Binding-site contacts:
Ligand atom O7 contacts residue TRP55 of chain 1.C at 3.1 Å.
Ligand atom O3 contacts residue GLY65 of chain 1.C at 3.4 Å (h-bond).
Ligand atom N2 contacts residue ASN214 of chain 1.A at 2.8 Å (h-bond).
Ligand atom C3 contacts residue ALA71 of chain 1.C at 3.4 Å (hydrophobic).
Ligand atom C6 contacts residue SER57 of chain 1.C at 3.7 Å.
Ligand atom C1 contacts residue ASN214 of chain 1.A at 1.4 Å.
Ligand atom C3 contacts residue ASP73 of chain 1.C at 3.6 Å.
Ligand atom O7 contacts residue ASN214 of chain 1.A at 3.5 Å (h-bond).
Ligand atom C7 contacts residue ASP73 of chain 1.C at 3.2 Å.
Ligand atom C1 contacts residue VAL72 of chain 1.C at 3.7 Å (hydrophobic).
Ligand atom O3 contacts residue THR19 of chain 1.C at 3.3 Å.
Ligand atom C6 contacts residue LEU68 of chain 1.C at 3.3 Å (hydrophobic).
Ligand atom O5 contacts residue SER70 of chain 1.C at 3.8 Å.
Ligand atom N2 contacts residue ASP73 of chain 1.C at 3.1 Å (salt-bridge).
Ligand atom O6 contacts residue ASP73 of chain 1.C at 2.4 Å (salt-bridge).
Ligand atom C2 contacts residue ASN214 of chain 1.A at 2.4 Å.
Ligand atom O5 contacts residue VAL72 of chain 1.C at 3.5 Å.
Ligand atom O6 contacts residue SER83 of chain 1.C at 3.3 Å (h-bond).
Ligand atom O6 contacts residue ILE69 of chain 1.C at 2.5 Å (h-bond).
Ligand atom C4 contacts residue VAL67 of chain 1.C at 3.3 Å (hydrophobic).
Ligand atom O6 contacts residue LEU68 of chain 1.C at 3.3 Å.
Ligand atom C3 contacts residue ASN214 of chain 1.A at 3.8 Å.
Ligand atom C5 contacts residue VAL67 of chain 1.C at 3.7 Å (hydrophobic).
Ligand atom O5 contacts residue ASN214 of chain 1.A at 2.4 Å (h-bond).
Ligand atom O4 contacts residue GLU85 of chain 1.C at 3.2 Å (salt-bridge).
Ligand atom O4 contacts residue VAL67 of chain 1.C at 2.2 Å (h-bond).
Ligand atom O6 contacts residue SER57 of chain 1.C at 3.6 Å.
Ligand atom O5 contacts residue SER57 of chain 1.C at 3.5 Å (h-bond).
Ligand atom C6 contacts residue ASP73 of chain 1.C at 3.2 Å.
Ligand atom C5 contacts residue ASN214 of chain 1.A at 3.7 Å.
Ligand atom O3 contacts residue ASP73 of chain 1.C at 2.7 Å (salt-bridge).
Ligand atom C6 contacts residue VAL67 of chain 1.C at 3.2 Å (hydrophobic).
Ligand atom C8 contacts residue ASP73 of chain 1.C at 3.3 Å.
Ligand atom O4 contacts residue SER70 of chain 1.C at 3.5 Å.
Ligand atom C7 contacts residue ASN214 of chain 1.A at 3.3 Å.
Ligand atom C6 contacts residue ILE69 of chain 1.C at 3.2 Å (hydrophobic).
Ligand atom C5 contacts residue VAL72 of chain 1.C at 3.5 Å (hydrophobic).
Ligand atom C6 contacts residue VAL72 of chain 1.C at 3.6 Å (hydrophobic).
Ligand atom O6 contacts residue ILE81 of chain 1.C at 3.5 Å.
Ligand atom O4 contacts residue LEU68 of chain 1.C at 2.9 Å.

Sequence of chain 1.A:
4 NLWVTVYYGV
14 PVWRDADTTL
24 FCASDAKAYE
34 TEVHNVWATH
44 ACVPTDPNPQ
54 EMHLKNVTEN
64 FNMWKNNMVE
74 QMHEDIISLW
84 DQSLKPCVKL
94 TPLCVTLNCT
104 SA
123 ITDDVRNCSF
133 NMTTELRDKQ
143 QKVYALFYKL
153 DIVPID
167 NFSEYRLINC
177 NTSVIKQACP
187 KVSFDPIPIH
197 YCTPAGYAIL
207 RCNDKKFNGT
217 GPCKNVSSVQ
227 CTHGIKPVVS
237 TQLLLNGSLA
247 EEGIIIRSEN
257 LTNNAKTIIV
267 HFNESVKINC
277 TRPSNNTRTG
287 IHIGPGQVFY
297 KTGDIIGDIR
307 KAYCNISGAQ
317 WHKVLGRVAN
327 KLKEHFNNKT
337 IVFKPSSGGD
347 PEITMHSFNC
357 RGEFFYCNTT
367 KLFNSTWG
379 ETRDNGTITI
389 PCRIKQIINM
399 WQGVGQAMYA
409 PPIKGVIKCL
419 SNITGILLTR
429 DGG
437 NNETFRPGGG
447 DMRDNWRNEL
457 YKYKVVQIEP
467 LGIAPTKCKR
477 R

Sequence of chain 1.C:
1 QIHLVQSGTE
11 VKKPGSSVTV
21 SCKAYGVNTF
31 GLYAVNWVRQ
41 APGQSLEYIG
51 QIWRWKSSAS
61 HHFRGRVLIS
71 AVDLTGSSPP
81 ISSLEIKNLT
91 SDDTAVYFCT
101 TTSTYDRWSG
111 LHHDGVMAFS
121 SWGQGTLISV

A protein and the small-molecule ligand that binds it are described below.
Small molecule (SMILES): CC(=O)N[C@H]1[C@H](O[C@H]2[C@H](O)[C@@H](NC(C)=O)CO[C@@H]2CO)O[C@H](CO)[C@@H](O[C@@H]2O[C@H](CO[C@H]3O[C@H](CO[C@H]4O[C@H](CO)[C@@H](O)[C@H](O)[C@@H]4O[C@H]4O[C@H](CO)[C@@H](O)[C@H](O)[C@@H]4O)[C@@H](O)[C@H](O)[C@@H]3O)[C@@H](O)[C@H](O[C@H]3O[C@H](CO)[C@@H](O)[C@H](O)[C@@H]3O[C@H]3O[C@H](CO)[C@@H](O)[C@H](O)[C@@H]3O[C@H]3O[C@H](CO)[C@@H](O)[C@H](O)[C@@H]3O)[C@@H]2O)[C@@H]1O